Binding-site contacts:
Ligand atom O contacts residue PHE83 of chain 3.B at 3.3 Å (h-bond).
Ligand atom O contacts residue MET79 of chain 3.B at 3.5 Å (h-bond).
Ligand atom C contacts residue MET79 of chain 3.B at 4.4 Å (hydrophobic).
Ligand atom OXT contacts residue MET111 of chain 3.B at 3.1 Å (h-bond).
Ligand atom C contacts residue ASN84 of chain 3.B at 3.5 Å.
Ligand atom OXT contacts residue PHE83 of chain 3.B at 2.7 Å (h-bond).
Ligand atom CA contacts residue ASN84 of chain 3.B at 4.0 Å.
Ligand atom CA contacts residue GLU112 of chain 3.B at 4.2 Å.
Ligand atom CA contacts residue MET111 of chain 3.B at 4.0 Å (hydrophobic).
Ligand atom OXT contacts residue ASN84 of chain 3.B at 3.0 Å (h-bond).
Ligand atom OXT contacts residue LEU109 of chain 3.B at 3.5 Å.
Ligand atom C contacts residue PHE83 of chain 3.B at 3.4 Å (hydrophobic).
Ligand atom C contacts residue LEU109 of chain 3.B at 4.1 Å (hydrophobic).
Ligand atom C contacts residue MET111 of chain 3.B at 3.8 Å (hydrophobic).
Ligand atom C contacts residue MET110 of chain 3.B at 4.0 Å (hydrophobic).
Ligand atom CA contacts residue MET110 of chain 3.B at 4.2 Å (hydrophobic).
Ligand atom O contacts residue ASN84 of chain 3.B at 4.2 Å.
Ligand atom CA contacts residue LEU109 of chain 3.B at 3.8 Å (hydrophobic).
Ligand atom N contacts residue FUC7 of chain 2.F at 4.5 Å.
Ligand atom OXT contacts residue MET110 of chain 3.B at 3.1 Å (h-bond).
Ligand atom O contacts residue MET111 of chain 3.B at 4.0 Å.
Ligand atom O contacts residue ASP82 of chain 3.B at 4.2 Å.
Ligand atom N contacts residue MET111 of chain 3.B at 4.0 Å.
Ligand atom N contacts residue GLU112 of chain 3.B at 3.7 Å.

A protein and the small-molecule ligand that binds it are described below.
Small molecule (SMILES): NCC(=O)O

Sequence of chain 3.B:
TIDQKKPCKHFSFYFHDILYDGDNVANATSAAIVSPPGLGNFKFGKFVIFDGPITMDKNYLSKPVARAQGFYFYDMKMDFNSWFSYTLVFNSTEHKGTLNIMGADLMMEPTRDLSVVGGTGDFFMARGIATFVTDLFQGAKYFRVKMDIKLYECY